The small molecule below binds the protein below.
Small molecule (SMILES): Nc1nc2c(ncn2[C@@H]2O[C@H](CO[P](=O)(O)O[P](=O)(O)NP(=O)(O)O)[C@@H](O)[C@H]2O)c(=O)[nH]1

Binding-site contacts:
Ligand atom N3B contacts residue MG1 of chain 1.L at 3.3 Å.
Ligand atom N9 contacts residue ARG241 of chain 1.D at 3.5 Å (salt-bridge).
Ligand atom C5 contacts residue ARG170 of chain 1.D at 3.6 Å.
Ligand atom O2G contacts residue SER33 of chain 1.D at 3.5 Å.
Ligand atom O2B contacts residue MG1 of chain 1.L at 2.0 Å.
Ligand atom O6 contacts residue GLY226 of chain 1.D at 2.8 Å (h-bond).
Ligand atom O1B contacts residue GLY34 of chain 1.D at 3.5 Å (h-bond).
Ligand atom O1A contacts residue LYS37 of chain 1.D at 3.4 Å (salt-bridge).
Ligand atom N3 contacts residue ARG170 of chain 1.D at 3.1 Å (salt-bridge).
Ligand atom O1B contacts residue GLY36 of chain 1.D at 3.3 Å (h-bond).
Ligand atom C2 contacts residue ASP172 of chain 1.D at 3.4 Å.
Ligand atom N2 contacts residue ASP172 of chain 1.D at 2.6 Å (salt-bridge).
Ligand atom O3G contacts residue MG1 of chain 1.L at 2.0 Å.
Ligand atom O1A contacts residue GLY36 of chain 1.D at 3.1 Å.
Ligand atom O1A contacts residue THR39 of chain 1.D at 2.9 Å (h-bond).
Ligand atom C4 contacts residue ARG170 of chain 1.D at 3.4 Å.
Ligand atom PG contacts residue MG1 of chain 1.L at 3.0 Å.
Ligand atom C2 contacts residue ARG170 of chain 1.D at 3.5 Å.
Ligand atom O2' contacts residue ARG241 of chain 1.D at 2.9 Å (salt-bridge).
Ligand atom N3B contacts residue GLY34 of chain 1.D at 3.0 Å (h-bond).
Ligand atom C2 contacts residue ARG241 of chain 1.D at 3.6 Å.
Ligand atom O1G contacts residue GLN63 of chain 1.D at 3.3 Å.
Ligand atom O3G contacts residue THR64 of chain 1.D at 2.8 Å (h-bond).
Ligand atom PB contacts residue LYS37 of chain 1.D at 3.5 Å.
Ligand atom O6 contacts residue VAL225 of chain 1.D at 3.2 Å.
Ligand atom C8 contacts residue THR39 of chain 1.D at 3.5 Å.
Ligand atom O4' contacts residue ARG170 of chain 1.D at 3.3 Å.
Ligand atom O2G contacts residue LYS37 of chain 1.D at 2.5 Å (salt-bridge).
Ligand atom O3A contacts residue GLY36 of chain 1.D at 3.0 Å (h-bond).
Ligand atom O1A contacts residue SER38 of chain 1.D at 3.2 Å (h-bond).
Ligand atom N1 contacts residue ASP172 of chain 1.D at 2.6 Å (salt-bridge).
Ligand atom O1B contacts residue LEU35 of chain 1.D at 3.1 Å (h-bond).
Ligand atom C8 contacts residue GLY36 of chain 1.D at 3.6 Å.
Ligand atom O1G contacts residue SER33 of chain 1.D at 2.5 Å (h-bond).
Ligand atom O2B contacts residue LYS37 of chain 1.D at 3.6 Å (salt-bridge).
Ligand atom PB contacts residue MG1 of chain 1.L at 3.1 Å.
Ligand atom C4 contacts residue ARG241 of chain 1.D at 3.4 Å.
Ligand atom O1B contacts residue LYS37 of chain 1.D at 2.8 Å (salt-bridge).
Ligand atom O2G contacts residue GLY90 of chain 1.D at 3.1 Å (h-bond).
Ligand atom O2B contacts residue SER38 of chain 1.D at 2.9 Å (h-bond).

Sequence of chain 1.D:
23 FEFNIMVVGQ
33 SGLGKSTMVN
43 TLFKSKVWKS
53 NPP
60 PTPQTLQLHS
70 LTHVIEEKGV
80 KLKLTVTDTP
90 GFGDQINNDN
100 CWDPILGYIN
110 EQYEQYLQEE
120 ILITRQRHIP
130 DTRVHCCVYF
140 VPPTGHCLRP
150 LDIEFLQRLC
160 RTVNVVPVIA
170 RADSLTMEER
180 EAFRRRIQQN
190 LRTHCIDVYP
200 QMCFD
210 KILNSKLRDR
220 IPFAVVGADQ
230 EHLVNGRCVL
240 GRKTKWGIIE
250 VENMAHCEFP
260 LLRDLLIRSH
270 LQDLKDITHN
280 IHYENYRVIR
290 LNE